The small molecule below binds the protein below.
Small molecule (SMILES): OC[C@@H](O)C(O)[C@@H](O)CO

Sequence of chain 4.A:
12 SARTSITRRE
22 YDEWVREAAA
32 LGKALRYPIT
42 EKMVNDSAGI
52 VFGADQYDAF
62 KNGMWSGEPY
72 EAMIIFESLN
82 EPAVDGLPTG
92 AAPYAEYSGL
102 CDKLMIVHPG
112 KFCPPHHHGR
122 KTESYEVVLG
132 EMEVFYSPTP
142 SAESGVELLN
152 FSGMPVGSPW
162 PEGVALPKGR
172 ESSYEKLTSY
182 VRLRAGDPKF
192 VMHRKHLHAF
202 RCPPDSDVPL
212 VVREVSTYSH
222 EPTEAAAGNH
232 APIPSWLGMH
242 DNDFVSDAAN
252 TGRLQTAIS

Binding-site contacts:
Ligand atom O2 contacts residue ARG254 of chain 4.A at 3.4 Å (salt-bridge).
Ligand atom C1 contacts residue ARG254 of chain 4.A at 3.8 Å.
Ligand atom O4 contacts residue HIS117 of chain 4.A at 3.1 Å (h-bond).
Ligand atom C4 contacts residue CO1 of chain 4.B at 2.8 Å.
Ligand atom O3 contacts residue GLU215 of chain 4.A at 3.2 Å (salt-bridge).
Ligand atom O2 contacts residue LYS122 of chain 4.A at 3.3 Å (salt-bridge).
Ligand atom C5 contacts residue GLU215 of chain 4.A at 3.7 Å.
Ligand atom O5 contacts residue GLU124 of chain 4.A at 2.7 Å (salt-bridge).
Ligand atom C1 contacts residue CYS114 of chain 4.A at 3.9 Å (hydrophobic).
Ligand atom C5 contacts residue PHE201 of chain 4.A at 3.8 Å (hydrophobic).
Ligand atom C4 contacts residue GLU215 of chain 4.A at 3.4 Å.
Ligand atom C4 contacts residue LYS122 of chain 4.A at 3.9 Å.
Ligand atom O1 contacts residue PHE245 of chain 4.A at 4.0 Å.
Ligand atom O3 contacts residue LYS122 of chain 4.A at 3.6 Å.
Ligand atom O2 contacts residue GLU222 of chain 4.A at 3.3 Å (salt-bridge).
Ligand atom O5 contacts residue PHE201 of chain 4.A at 3.7 Å.
Ligand atom O3 contacts residue MET106 of chain 4.A at 4.0 Å.
Ligand atom O5 contacts residue CO1 of chain 4.B at 2.2 Å.
Ligand atom C2 contacts residue ARG254 of chain 4.A at 3.4 Å.
Ligand atom O1 contacts residue PHE53 of chain 4.A at 3.8 Å.
Ligand atom C5 contacts residue CYS114 of chain 4.A at 3.6 Å (hydrophobic).
Ligand atom C5 contacts residue GLU124 of chain 4.A at 3.6 Å.
Ligand atom C4 contacts residue GLU124 of chain 4.A at 3.0 Å.
Ligand atom C5 contacts residue CO1 of chain 4.B at 2.9 Å.
Ligand atom C5 contacts residue HIS117 of chain 4.A at 3.6 Å.
Ligand atom O5 contacts residue TYR126 of chain 4.A at 3.8 Å.
Ligand atom O4 contacts residue GLU124 of chain 4.A at 2.8 Å (salt-bridge).
Ligand atom C3 contacts residue ILE76 of chain 4.A at 4.0 Å (hydrophobic).
Ligand atom O5 contacts residue HIS117 of chain 4.A at 3.3 Å (h-bond).
Ligand atom C4 contacts residue HIS117 of chain 4.A at 3.9 Å.
Ligand atom C2 contacts residue ILE76 of chain 4.A at 3.7 Å (hydrophobic).
Ligand atom O1 contacts residue ARG254 of chain 4.A at 3.0 Å (salt-bridge).
Ligand atom O5 contacts residue HIS199 of chain 4.A at 3.0 Å (h-bond).
Ligand atom O3 contacts residue LYS104 of chain 4.A at 3.6 Å.
Ligand atom O4 contacts residue HIS119 of chain 4.A at 2.9 Å (h-bond).
Ligand atom O5 contacts residue GLU215 of chain 4.A at 4.0 Å.
Ligand atom O4 contacts residue CO1 of chain 4.B at 2.1 Å.
Ligand atom C3 contacts residue GLU215 of chain 4.A at 3.8 Å.
Ligand atom O4 contacts residue LYS122 of chain 4.A at 3.4 Å (salt-bridge).
Ligand atom C3 contacts residue MET106 of chain 4.A at 4.0 Å (hydrophobic).